A small-molecule ligand and the protein it binds are described below.
Small molecule (SMILES): COc1cc2c(cc1Nc1ncc(C(N)=O)c(Nc3ccccc3)n1)CN(C)CC2

Sequence of chain 1.B:
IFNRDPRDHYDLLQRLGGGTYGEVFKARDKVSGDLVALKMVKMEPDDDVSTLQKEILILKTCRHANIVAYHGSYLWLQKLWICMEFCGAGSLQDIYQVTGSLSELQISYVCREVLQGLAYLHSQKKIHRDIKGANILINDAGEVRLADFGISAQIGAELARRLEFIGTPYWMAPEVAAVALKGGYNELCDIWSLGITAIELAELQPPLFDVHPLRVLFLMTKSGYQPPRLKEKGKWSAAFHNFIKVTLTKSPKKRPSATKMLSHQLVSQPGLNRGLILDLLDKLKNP

Binding-site contacts:
Ligand atom C27 contacts residue ASP96 of chain 1.B at 3.4 Å.
Ligand atom N17 contacts residue LEU18 of chain 1.B at 3.9 Å.
Ligand atom C7 contacts residue LEU139 of chain 1.B at 3.8 Å (hydrophobic).
Ligand atom N1 contacts residue LEU139 of chain 1.B at 3.8 Å.
Ligand atom O30 contacts residue PHE88 of chain 1.B at 3.7 Å.
Ligand atom C2 contacts residue CYS89 of chain 1.B at 3.9 Å (hydrophobic).
Ligand atom C28 contacts residue ASP96 of chain 1.B at 3.6 Å.
Ligand atom C14 contacts residue TYR23 of chain 1.B at 3.8 Å (hydrophobic).
Ligand atom N9 contacts residue VAL70 of chain 1.B at 3.4 Å.
Ligand atom C24 contacts residue ASP96 of chain 1.B at 3.6 Å.
Ligand atom C12 contacts residue VAL26 of chain 1.B at 3.6 Å (hydrophobic).
Ligand atom C18 contacts residue GLY92 of chain 1.B at 3.7 Å.
Ligand atom C21 contacts residue ASP96 of chain 1.B at 3.9 Å.
Ligand atom N25 contacts residue ASP96 of chain 1.B at 2.7 Å (salt-bridge).
Ligand atom C19 contacts residue CYS89 of chain 1.B at 3.8 Å (hydrophobic).
Ligand atom C6 contacts residue CYS89 of chain 1.B at 3.8 Å (hydrophobic).
Ligand atom O8 contacts residue LEU139 of chain 1.B at 3.8 Å.
Ligand atom C31 contacts residue GLY90 of chain 1.B at 3.2 Å.
Ligand atom N17 contacts residue CYS89 of chain 1.B at 3.1 Å (h-bond).
Ligand atom C4 contacts residue LEU139 of chain 1.B at 3.8 Å (hydrophobic).
Ligand atom N9 contacts residue ALA39 of chain 1.B at 3.6 Å.
Ligand atom N9 contacts residue MET86 of chain 1.B at 3.2 Å (h-bond).
Ligand atom C6 contacts residue ALA39 of chain 1.B at 3.9 Å (hydrophobic).
Ligand atom C19 contacts residue GLY92 of chain 1.B at 3.6 Å.
Ligand atom O8 contacts residue ALA149 of chain 1.B at 3.8 Å.
Ligand atom C15 contacts residue PHE151 of chain 1.B at 3.7 Å (hydrophobic).
Ligand atom C29 contacts residue ASP96 of chain 1.B at 3.4 Å.
Ligand atom O30 contacts residue CYS89 of chain 1.B at 3.2 Å (h-bond).
Ligand atom C20 contacts residue GLY92 of chain 1.B at 3.8 Å.
Ligand atom N10 contacts residue VAL26 of chain 1.B at 3.6 Å.
Ligand atom C18 contacts residue CYS89 of chain 1.B at 3.8 Å (hydrophobic).
Ligand atom N1 contacts residue CYS89 of chain 1.B at 3.2 Å (h-bond).
Ligand atom N9 contacts residue GLU87 of chain 1.B at 3.5 Å (salt-bridge).
Ligand atom C6 contacts residue GLU87 of chain 1.B at 3.5 Å.
Ligand atom C6 contacts residue LEU139 of chain 1.B at 3.4 Å (hydrophobic).
Ligand atom C16 contacts residue PHE151 of chain 1.B at 3.6 Å (hydrophobic).
Ligand atom C19 contacts residue LEU18 of chain 1.B at 3.9 Å (hydrophobic).
Ligand atom C31 contacts residue PHE88 of chain 1.B at 3.6 Å (hydrophobic).
Ligand atom C27 contacts residue LEU18 of chain 1.B at 3.7 Å (hydrophobic).
Ligand atom C5 contacts residue LEU139 of chain 1.B at 3.4 Å (hydrophobic).